Sequence of chain 1.B:
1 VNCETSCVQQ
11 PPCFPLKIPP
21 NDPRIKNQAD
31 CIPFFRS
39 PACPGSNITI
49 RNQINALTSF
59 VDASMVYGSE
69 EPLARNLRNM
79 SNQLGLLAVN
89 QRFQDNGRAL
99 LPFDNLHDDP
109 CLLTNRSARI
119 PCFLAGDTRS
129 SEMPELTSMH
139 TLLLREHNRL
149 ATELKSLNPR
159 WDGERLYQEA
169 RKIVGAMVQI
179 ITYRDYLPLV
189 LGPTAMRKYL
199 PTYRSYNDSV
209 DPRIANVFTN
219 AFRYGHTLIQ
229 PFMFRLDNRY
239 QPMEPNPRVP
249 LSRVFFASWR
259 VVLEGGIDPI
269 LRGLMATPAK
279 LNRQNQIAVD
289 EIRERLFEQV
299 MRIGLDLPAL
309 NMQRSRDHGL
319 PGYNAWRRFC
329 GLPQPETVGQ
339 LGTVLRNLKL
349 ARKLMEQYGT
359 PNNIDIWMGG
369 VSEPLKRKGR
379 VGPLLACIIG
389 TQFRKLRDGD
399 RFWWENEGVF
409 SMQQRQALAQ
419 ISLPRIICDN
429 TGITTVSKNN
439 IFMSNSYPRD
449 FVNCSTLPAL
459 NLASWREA

A protein and the small-molecule ligand that binds it are described below.
Small molecule (SMILES): CC(=O)N[C@H]1[C@H](O[C@H]2[C@H](O)[C@@H](NC(C)=O)CO[C@@H]2CO[C@@H]2O[C@@H](C)[C@@H](O)[C@@H](O)[C@@H]2O)O[C@H](CO)[C@@H](O[C@@H]2O[C@H](CO[C@H]3O[C@H](CO)[C@@H](O)[C@H](O)[C@@H]3O)[C@@H](O)[C@H](O[C@H]3O[C@H](CO)[C@@H](O)[C@H](O)[C@@H]3O)[C@@H]2O)[C@@H]1O

Binding-site contacts:
Ligand atom C5 contacts residue VAL208 of chain 1.B at 4.0 Å (hydrophobic).
Ligand atom O5 contacts residue SER207 of chain 1.B at 4.4 Å.
Ligand atom C6 contacts residue LYS393 of chain 1.B at 4.3 Å.
Ligand atom O4 contacts residue ARG392 of chain 1.B at 3.6 Å.
Ligand atom C1 contacts residue ASN205 of chain 1.B at 1.4 Å.
Ligand atom N2 contacts residue ASN205 of chain 1.B at 2.8 Å (h-bond).
Ligand atom C5 contacts residue ASN205 of chain 1.B at 3.6 Å.
Ligand atom C2 contacts residue ASN205 of chain 1.B at 2.5 Å.
Ligand atom C4 contacts residue ASN205 of chain 1.B at 4.2 Å.
Ligand atom C7 contacts residue ASN205 of chain 1.B at 3.1 Å.
Ligand atom C5 contacts residue SER207 of chain 1.B at 4.2 Å.
Ligand atom C5 contacts residue VAL208 of chain 1.B at 4.4 Å (hydrophobic).
Ligand atom O7 contacts residue ASN205 of chain 1.B at 3.1 Å (h-bond).
Ligand atom O5 contacts residue ASN205 of chain 1.B at 2.4 Å (h-bond).
Ligand atom C4 contacts residue ARG392 of chain 1.B at 3.9 Å.
Ligand atom C8 contacts residue ASN205 of chain 1.B at 4.2 Å.
Ligand atom C6 contacts residue VAL208 of chain 1.B at 3.9 Å (hydrophobic).
Ligand atom C6 contacts residue ASP396 of chain 1.B at 4.3 Å.
Ligand atom C3 contacts residue ASN205 of chain 1.B at 3.7 Å.
Ligand atom O5 contacts residue VAL208 of chain 1.B at 4.3 Å.
Ligand atom C8 contacts residue SER207 of chain 1.B at 3.5 Å.
Ligand atom C6 contacts residue ARG392 of chain 1.B at 4.0 Å.
Ligand atom C6 contacts residue SER207 of chain 1.B at 4.0 Å.
Ligand atom O5 contacts residue VAL208 of chain 1.B at 3.5 Å.
Ligand atom O3 contacts residue ARG392 of chain 1.B at 4.3 Å.
Ligand atom C6 contacts residue VAL208 of chain 1.B at 4.2 Å (hydrophobic).
Ligand atom C1 contacts residue SER207 of chain 1.B at 4.3 Å.
Ligand atom C7 contacts residue SER207 of chain 1.B at 4.5 Å.
Ligand atom C1 contacts residue VAL208 of chain 1.B at 4.3 Å (hydrophobic).